The small molecule below binds the protein below.
Small molecule (SMILES): Cc1ncc(C)n2nc(CCc3nc(N(C)C4CC4)nn3C)nc12

Binding-site contacts:
Ligand atom C13 contacts residue PHE283 of chain 1.A at 3.5 Å (hydrophobic).
Ligand atom C11 contacts residue PHE283 of chain 1.A at 3.5 Å (hydrophobic).
Ligand atom C05 contacts residue TYR247 of chain 1.A at 3.8 Å (hydrophobic).
Ligand atom N04 contacts residue MET267 of chain 1.A at 3.8 Å.
Ligand atom C23 contacts residue GLU275 of chain 1.A at 3.5 Å.
Ligand atom C24 contacts residue GLU275 of chain 1.A at 3.3 Å.
Ligand atom C20 contacts residue GLN280 of chain 1.A at 3.5 Å.
Ligand atom N12 contacts residue PHE283 of chain 1.A at 3.7 Å.
Ligand atom N07 contacts residue GLY279 of chain 1.A at 3.5 Å (h-bond).
Ligand atom N01 contacts residue MET267 of chain 1.A at 3.8 Å.
Ligand atom N04 contacts residue TYR247 of chain 1.A at 2.7 Å (h-bond).
Ligand atom C03 contacts residue GLY279 of chain 1.A at 3.5 Å.
Ligand atom C23 contacts residue PRO266 of chain 1.A at 3.7 Å (hydrophobic).
Ligand atom C14 contacts residue PHE283 of chain 1.A at 3.4 Å (hydrophobic).
Ligand atom N17 contacts residue GLN280 of chain 1.A at 3.1 Å (h-bond).
Ligand atom N15 contacts residue PHE283 of chain 1.A at 3.5 Å.
Ligand atom N04 contacts residue GLY279 of chain 1.A at 3.6 Å.
Ligand atom C10 contacts residue TYR247 of chain 1.A at 3.3 Å (hydrophobic).
Ligand atom C20 contacts residue ILE246 of chain 1.A at 3.6 Å (hydrophobic).
Ligand atom C08 contacts residue MET267 of chain 1.A at 3.6 Å (hydrophobic).
Ligand atom N18 contacts residue PHE250 of chain 1.A at 3.6 Å.
Ligand atom N06 contacts residue GLY279 of chain 1.A at 3.6 Å.
Ligand atom C03 contacts residue MET267 of chain 1.A at 3.8 Å (hydrophobic).
Ligand atom C09 contacts residue GLY279 of chain 1.A at 3.7 Å.
Ligand atom C03 contacts residue TYR247 of chain 1.A at 3.5 Å (hydrophobic).
Ligand atom C21 contacts residue VAL276 of chain 1.A at 3.7 Å (hydrophobic).
Ligand atom C21 contacts residue TYR247 of chain 1.A at 3.6 Å (hydrophobic).
Ligand atom C13 contacts residue ILE246 of chain 1.A at 3.5 Å (hydrophobic).
Ligand atom C05 contacts residue GLY279 of chain 1.A at 3.4 Å.
Ligand atom C20 contacts residue VAL232 of chain 1.A at 3.7 Å (hydrophobic).
Ligand atom C08 contacts residue GLY279 of chain 1.A at 3.8 Å.
Ligand atom C16 contacts residue PHE283 of chain 1.A at 3.8 Å (hydrophobic).
Ligand atom C11 contacts residue LEU229 of chain 1.A at 3.5 Å (hydrophobic).
Ligand atom N12 contacts residue ILE246 of chain 1.A at 3.6 Å.
Ligand atom C10 contacts residue MET267 of chain 1.A at 3.8 Å (hydrophobic).
Ligand atom C22 contacts residue MET267 of chain 1.A at 3.7 Å (hydrophobic).
Ligand atom C09 contacts residue TYR247 of chain 1.A at 3.5 Å (hydrophobic).
Ligand atom N18 contacts residue PHE283 of chain 1.A at 3.7 Å.
Ligand atom C09 contacts residue PHE283 of chain 1.A at 3.7 Å (hydrophobic).
Ligand atom C23 contacts residue LYS272 of chain 1.A at 3.7 Å.

Sequence of chain 1.A:
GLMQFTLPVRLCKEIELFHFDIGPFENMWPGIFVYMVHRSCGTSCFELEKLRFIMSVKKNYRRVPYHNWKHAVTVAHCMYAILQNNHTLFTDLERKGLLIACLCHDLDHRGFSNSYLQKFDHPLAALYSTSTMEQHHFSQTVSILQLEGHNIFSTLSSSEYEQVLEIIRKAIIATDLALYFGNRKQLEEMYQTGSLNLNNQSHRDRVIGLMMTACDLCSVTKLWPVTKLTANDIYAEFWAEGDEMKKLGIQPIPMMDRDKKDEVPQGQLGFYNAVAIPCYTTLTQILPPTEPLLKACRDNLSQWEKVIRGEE